Sequence of chain 1.A:
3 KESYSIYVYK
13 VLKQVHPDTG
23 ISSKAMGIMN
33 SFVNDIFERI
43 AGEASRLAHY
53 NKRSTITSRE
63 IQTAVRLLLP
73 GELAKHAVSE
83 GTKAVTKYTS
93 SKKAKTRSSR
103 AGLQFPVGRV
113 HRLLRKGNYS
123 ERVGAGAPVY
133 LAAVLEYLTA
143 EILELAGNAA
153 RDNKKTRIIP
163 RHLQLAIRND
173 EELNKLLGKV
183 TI

Binding-site contacts:
Ligand atom C contacts residue ARG170 of chain 1.A at 4.0 Å.
Ligand atom N contacts residue ILE169 of chain 1.A at 4.4 Å.
Ligand atom CB contacts residue LEU179 of chain 1.A at 3.6 Å (hydrophobic).
Ligand atom C contacts residue GLN166 of chain 1.A at 4.2 Å.
Ligand atom CA contacts residue LEU179 of chain 1.A at 4.4 Å (hydrophobic).
Ligand atom O contacts residue GLN166 of chain 1.A at 4.1 Å.
Ligand atom CA contacts residue ARG170 of chain 1.A at 3.8 Å.
Ligand atom N contacts residue LEU179 of chain 1.A at 4.0 Å.
Ligand atom N contacts residue ARG170 of chain 1.A at 3.5 Å (salt-bridge).
Ligand atom N contacts residue GLN166 of chain 1.A at 4.4 Å.

A small-molecule ligand and the protein it binds are described below.
Small molecule (SMILES): C[C@H](N)C(=O)N[C@@H](C)C(=O)N[C@@H](C)C=O